Binding-site contacts:
Ligand atom O6 contacts residue GLU346 of chain 1.A at 2.6 Å (salt-bridge).
Ligand atom C12 contacts residue GLN170 of chain 1.A at 3.6 Å.
Ligand atom C9 contacts residue LYS118 of chain 1.A at 3.6 Å.
Ligand atom O42 contacts residue SER58 of chain 1.A at 3.2 Å (h-bond).
Ligand atom O43 contacts residue SER58 of chain 1.A at 3.0 Å (h-bond).
Ligand atom O13 contacts residue ASN121 of chain 1.A at 3.3 Å (h-bond).
Ligand atom O43 contacts residue ARG147 of chain 1.A at 2.7 Å (salt-bridge).
Ligand atom C22 contacts residue GLN170 of chain 1.A at 3.7 Å.
Ligand atom P4 contacts residue SER58 of chain 1.A at 3.7 Å.
Ligand atom O2 contacts residue SER57 of chain 1.A at 3.7 Å.
Ligand atom C7 contacts residue ILE59 of chain 1.A at 3.3 Å (hydrophobic).
Ligand atom O1 contacts residue ASN121 of chain 1.A at 3.5 Å (h-bond).
Ligand atom C1 contacts residue GLU346 of chain 1.A at 3.0 Å.
Ligand atom C15 contacts residue LEU74 of chain 1.A at 3.8 Å (hydrophobic).
Ligand atom O3 contacts residue ILE59 of chain 1.A at 3.7 Å.
Ligand atom O5 contacts residue HIS146 of chain 1.A at 3.2 Å (h-bond).
Ligand atom O3 contacts residue SER58 of chain 1.A at 3.2 Å.
Ligand atom O43 contacts residue HIS146 of chain 1.A at 2.9 Å.
Ligand atom C5 contacts residue GLU346 of chain 1.A at 3.5 Å.
Ligand atom O4 contacts residue ARG350 of chain 1.A at 3.2 Å (salt-bridge).
Ligand atom O17 contacts residue SER57 of chain 1.A at 3.2 Å.
Ligand atom C17 contacts residue ASN181 of chain 1.A at 3.4 Å.
Ligand atom O1 contacts residue GLU346 of chain 1.A at 3.5 Å (salt-bridge).
Ligand atom C20 contacts residue GLN170 of chain 1.A at 3.5 Å.
Ligand atom O13 contacts residue LYS118 of chain 1.A at 3.8 Å.
Ligand atom O6 contacts residue ASN121 of chain 1.A at 3.5 Å.
Ligand atom O11 contacts residue LYS342 of chain 1.A at 3.5 Å (salt-bridge).
Ligand atom O41 contacts residue HIS146 of chain 1.A at 3.7 Å.
Ligand atom C6 contacts residue GLU346 of chain 1.A at 3.2 Å.
Ligand atom O12 contacts residue LYS342 of chain 1.A at 3.4 Å (salt-bridge).
Ligand atom O11 contacts residue ILE59 of chain 1.A at 3.8 Å.
Ligand atom O41 contacts residue ARG350 of chain 1.A at 3.4 Å (salt-bridge).
Ligand atom C11 contacts residue GLN170 of chain 1.A at 3.7 Å.
Ligand atom O16 contacts residue ASN121 of chain 1.A at 3.8 Å.
Ligand atom O5 contacts residue GLN349 of chain 1.A at 3.0 Å (h-bond).
Ligand atom O12 contacts residue LYS118 of chain 1.A at 2.6 Å (salt-bridge).
Ligand atom C16 contacts residue ASN181 of chain 1.A at 3.5 Å.
Ligand atom O11 contacts residue ALA60 of chain 1.A at 3.1 Å.
Ligand atom O11 contacts residue MET61 of chain 1.A at 2.7 Å (h-bond).
Ligand atom C19 contacts residue LEU56 of chain 1.A at 3.6 Å (hydrophobic).

Sequence of chain 1.A:
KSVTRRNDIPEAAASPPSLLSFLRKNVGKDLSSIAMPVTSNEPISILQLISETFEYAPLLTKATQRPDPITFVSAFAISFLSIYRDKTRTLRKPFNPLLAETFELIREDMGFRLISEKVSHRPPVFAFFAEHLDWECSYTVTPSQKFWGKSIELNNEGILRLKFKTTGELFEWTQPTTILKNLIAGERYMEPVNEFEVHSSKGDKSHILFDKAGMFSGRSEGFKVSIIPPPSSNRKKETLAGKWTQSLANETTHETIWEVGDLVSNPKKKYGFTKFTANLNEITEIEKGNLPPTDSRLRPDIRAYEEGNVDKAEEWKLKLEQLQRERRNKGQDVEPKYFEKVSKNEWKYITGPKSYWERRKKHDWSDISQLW

The protein below binds the small molecule below.
Small molecule (SMILES): CCCCCCCC(=O)OC[C@H](CO[P](=O)(O)OC1[C@H](O)[C@H](O)C(OP(=O)(O)O)[C@H](O)[C@H]1O)OC(=O)CCCCCCC